Sequence of chain 1.A:
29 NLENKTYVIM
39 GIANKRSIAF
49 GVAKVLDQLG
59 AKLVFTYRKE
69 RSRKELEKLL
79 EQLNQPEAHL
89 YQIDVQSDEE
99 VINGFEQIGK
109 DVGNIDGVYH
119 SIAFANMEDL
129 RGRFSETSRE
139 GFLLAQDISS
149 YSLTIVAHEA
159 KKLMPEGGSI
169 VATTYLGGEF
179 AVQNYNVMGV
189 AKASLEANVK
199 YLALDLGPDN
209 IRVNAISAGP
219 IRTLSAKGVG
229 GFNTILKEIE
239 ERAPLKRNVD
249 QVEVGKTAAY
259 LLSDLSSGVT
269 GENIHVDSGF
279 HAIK

Binding-site contacts:
Ligand atom CAB contacts residue ALA121 of chain 1.A at 3.3 Å (hydrophobic).
Ligand atom NAL contacts residue PHE122 of chain 1.A at 3.3 Å.
Ligand atom CAQ contacts residue TYR173 of chain 1.A at 3.9 Å (hydrophobic).
Ligand atom CAS contacts residue TYR173 of chain 1.A at 4.1 Å (hydrophobic).
Ligand atom OAA contacts residue TYR183 of chain 1.A at 2.5 Å (h-bond).
Ligand atom CAE contacts residue NDP1 of chain 1.J at 3.5 Å.
Ligand atom CAV contacts residue ASN182 of chain 1.A at 3.8 Å.
Ligand atom CAM contacts residue NDP1 of chain 1.J at 3.3 Å.
Ligand atom CAN contacts residue NDP1 of chain 1.J at 3.0 Å.
Ligand atom CAI contacts residue NDP1 of chain 1.J at 3.4 Å.
Ligand atom OAA contacts residue NDP1 of chain 1.J at 3.0 Å (h-bond).
Ligand atom NAD contacts residue NDP1 of chain 1.J at 3.7 Å.
Ligand atom CAO contacts residue LEU128 of chain 1.A at 3.8 Å (hydrophobic).
Ligand atom CAQ contacts residue NDP1 of chain 1.J at 3.3 Å.
Ligand atom CAC contacts residue NDP1 of chain 1.J at 3.8 Å.
Ligand atom OAA contacts residue MET186 of chain 1.A at 4.0 Å.
Ligand atom CAE contacts residue SER223 of chain 1.A at 3.6 Å.
Ligand atom CAF contacts residue SER223 of chain 1.A at 3.9 Å.
Ligand atom CAH contacts residue TYR183 of chain 1.A at 3.4 Å (hydrophobic).
Ligand atom CAP contacts residue ALA123 of chain 1.A at 4.0 Å (hydrophobic).
Ligand atom CAG contacts residue MET186 of chain 1.A at 3.6 Å (hydrophobic).
Ligand atom CAK contacts residue ALA123 of chain 1.A at 4.0 Å (hydrophobic).
Ligand atom CAC contacts residue TYR183 of chain 1.A at 3.3 Å (hydrophobic).
Ligand atom CAG contacts residue SER223 of chain 1.A at 3.6 Å.
Ligand atom CAP contacts residue LEU128 of chain 1.A at 4.0 Å (hydrophobic).
Ligand atom CAS contacts residue TYR183 of chain 1.A at 3.8 Å (hydrophobic).
Ligand atom CAV contacts residue TYR183 of chain 1.A at 3.7 Å (hydrophobic).
Ligand atom CAF contacts residue MET186 of chain 1.A at 3.8 Å (hydrophobic).
Ligand atom NAL contacts residue ALA121 of chain 1.A at 3.9 Å.
Ligand atom NAL contacts residue ALA123 of chain 1.A at 3.4 Å (h-bond).
Ligand atom CAB contacts residue SER223 of chain 1.A at 3.5 Å.
Ligand atom CAT contacts residue VAL227 of chain 1.A at 3.6 Å (hydrophobic).
Ligand atom CAV contacts residue GLN181 of chain 1.A at 3.0 Å.
Ligand atom CAH contacts residue NDP1 of chain 1.J at 3.4 Å.
Ligand atom CAK contacts residue MET186 of chain 1.A at 3.6 Å (hydrophobic).
Ligand atom CAO contacts residue MET186 of chain 1.A at 4.0 Å (hydrophobic).
Ligand atom CAI contacts residue SER223 of chain 1.A at 4.0 Å.
Ligand atom CAJ contacts residue MET186 of chain 1.A at 3.9 Å (hydrophobic).
Ligand atom CAR contacts residue PHE230 of chain 1.A at 4.0 Å (hydrophobic).
Ligand atom CAP contacts residue MET186 of chain 1.A at 3.8 Å (hydrophobic).

This protein binds this small molecule.
Small molecule (SMILES): CCCCCCc1ccn(Cc2cccc(N)c2C)c(=O)c1